Sequence of chain 1.B:
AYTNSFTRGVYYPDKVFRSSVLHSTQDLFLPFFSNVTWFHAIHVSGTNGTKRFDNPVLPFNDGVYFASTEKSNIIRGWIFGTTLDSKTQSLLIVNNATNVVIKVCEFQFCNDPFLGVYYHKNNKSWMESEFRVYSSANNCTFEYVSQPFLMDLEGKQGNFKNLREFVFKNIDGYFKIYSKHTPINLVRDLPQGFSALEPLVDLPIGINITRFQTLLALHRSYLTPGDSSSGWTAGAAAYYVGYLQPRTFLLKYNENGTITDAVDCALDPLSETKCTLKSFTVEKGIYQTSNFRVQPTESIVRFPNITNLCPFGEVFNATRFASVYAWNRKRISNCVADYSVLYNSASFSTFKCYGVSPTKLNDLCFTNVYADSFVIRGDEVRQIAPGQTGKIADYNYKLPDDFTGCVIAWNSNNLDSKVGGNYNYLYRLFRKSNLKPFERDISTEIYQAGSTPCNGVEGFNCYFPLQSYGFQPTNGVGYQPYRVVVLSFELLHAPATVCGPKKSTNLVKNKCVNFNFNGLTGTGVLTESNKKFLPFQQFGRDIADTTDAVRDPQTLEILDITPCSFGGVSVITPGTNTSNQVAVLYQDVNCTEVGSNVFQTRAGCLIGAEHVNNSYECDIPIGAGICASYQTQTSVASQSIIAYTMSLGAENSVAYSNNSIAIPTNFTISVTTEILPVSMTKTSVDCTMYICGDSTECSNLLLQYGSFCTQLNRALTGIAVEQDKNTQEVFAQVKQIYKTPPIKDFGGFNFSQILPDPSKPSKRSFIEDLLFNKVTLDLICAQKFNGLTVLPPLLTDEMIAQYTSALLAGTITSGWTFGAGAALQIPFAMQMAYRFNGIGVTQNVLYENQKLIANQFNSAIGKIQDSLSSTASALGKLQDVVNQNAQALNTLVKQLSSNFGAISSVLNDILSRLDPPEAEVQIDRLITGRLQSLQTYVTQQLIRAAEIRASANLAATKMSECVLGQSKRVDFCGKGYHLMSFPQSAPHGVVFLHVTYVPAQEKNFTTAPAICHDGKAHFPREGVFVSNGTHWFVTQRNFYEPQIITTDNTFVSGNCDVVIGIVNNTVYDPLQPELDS

Binding-site contacts:
Ligand atom O5 contacts residue ASN645 of chain 1.B at 2.4 Å (h-bond).
Ligand atom C7 contacts residue ASN645 of chain 1.B at 4.3 Å.
Ligand atom O5 contacts residue HIS643 of chain 1.B at 4.2 Å.
Ligand atom C3 contacts residue ASN645 of chain 1.B at 3.6 Å.
Ligand atom C8 contacts residue HIS643 of chain 1.B at 3.8 Å.
Ligand atom O3 contacts residue ASN645 of chain 1.B at 3.1 Å (h-bond).
Ligand atom C1 contacts residue HIS643 of chain 1.B at 3.4 Å.
Ligand atom C7 contacts residue HIS643 of chain 1.B at 4.1 Å.
Ligand atom C5 contacts residue ASN645 of chain 1.B at 3.6 Å.
Ligand atom C4 contacts residue ASN645 of chain 1.B at 4.3 Å.
Ligand atom N2 contacts residue HIS643 of chain 1.B at 3.8 Å.
Ligand atom C2 contacts residue ASN645 of chain 1.B at 2.6 Å.
Ligand atom O7 contacts residue ASN645 of chain 1.B at 4.0 Å.
Ligand atom C2 contacts residue HIS643 of chain 1.B at 4.2 Å.
Ligand atom O7 contacts residue HIS643 of chain 1.B at 4.1 Å.
Ligand atom N2 contacts residue ASN645 of chain 1.B at 3.5 Å (h-bond).
Ligand atom C1 contacts residue ASN645 of chain 1.B at 1.5 Å.

This small molecule binds to this protein.
Small molecule (SMILES): CC(=O)N[C@@H]1[C@@H](O)[C@H](O)[C@@H](CO)O[C@H]1O